This protein binds this small molecule.
Small molecule (SMILES): CC(=O)N[C@@H]1[C@@H](O)[C@H](O)[C@@H](CO)O[C@H]1O

Binding-site contacts:
Ligand atom C5 contacts residue NAG1 of chain 32.Z at 3.7 Å.
Ligand atom C5 contacts residue ASN75 of chain 32.E at 3.2 Å.
Ligand atom C3 contacts residue ASN75 of chain 32.E at 3.5 Å.
Ligand atom O4 contacts residue NAG1 of chain 32.Z at 1.6 Å.
Ligand atom C4 contacts residue ASN75 of chain 32.E at 4.0 Å.
Ligand atom O7 contacts residue ASN75 of chain 32.E at 3.2 Å (h-bond).
Ligand atom C1 contacts residue ASN75 of chain 32.E at 1.3 Å.
Ligand atom O6 contacts residue GLU46 of chain 32.F at 3.8 Å.
Ligand atom O6 contacts residue THR48 of chain 32.F at 4.0 Å.
Ligand atom O5 contacts residue ASN75 of chain 32.E at 2.1 Å (h-bond).
Ligand atom O7 contacts residue MET126 of chain 32.E at 3.1 Å.
Ligand atom C4 contacts residue NAG1 of chain 32.Z at 2.9 Å.
Ligand atom O3 contacts residue NAG1 of chain 32.Z at 2.4 Å (h-bond).
Ligand atom O5 contacts residue THR48 of chain 32.F at 4.0 Å.
Ligand atom C8 contacts residue PHE98 of chain 32.E at 3.6 Å (hydrophobic).
Ligand atom C7 contacts residue MET126 of chain 32.E at 3.8 Å (hydrophobic).
Ligand atom C2 contacts residue ASN75 of chain 32.E at 2.6 Å.
Ligand atom C2 contacts residue NAG1 of chain 32.Z at 4.1 Å.
Ligand atom N2 contacts residue ASN75 of chain 32.E at 3.0 Å (h-bond).
Ligand atom C7 contacts residue ASN75 of chain 32.E at 2.8 Å.
Ligand atom O6 contacts residue ASN75 of chain 32.E at 3.8 Å.
Ligand atom C8 contacts residue ASN75 of chain 32.E at 3.0 Å.
Ligand atom C6 contacts residue ASN75 of chain 32.E at 3.8 Å.
Ligand atom C3 contacts residue NAG1 of chain 32.Z at 3.3 Å.
Ligand atom C6 contacts residue THR48 of chain 32.F at 4.4 Å.
Ligand atom O6 contacts residue CYS45 of chain 32.F at 3.4 Å (h-bond).
Ligand atom C6 contacts residue CYS45 of chain 32.F at 4.4 Å (hydrophobic).
Ligand atom O6 contacts residue NAG1 of chain 32.Z at 4.1 Å.
Ligand atom C8 contacts residue MET126 of chain 32.E at 3.7 Å (hydrophobic).
Ligand atom C6 contacts residue NAG1 of chain 32.Z at 3.4 Å.

Sequence of chain 32.E:
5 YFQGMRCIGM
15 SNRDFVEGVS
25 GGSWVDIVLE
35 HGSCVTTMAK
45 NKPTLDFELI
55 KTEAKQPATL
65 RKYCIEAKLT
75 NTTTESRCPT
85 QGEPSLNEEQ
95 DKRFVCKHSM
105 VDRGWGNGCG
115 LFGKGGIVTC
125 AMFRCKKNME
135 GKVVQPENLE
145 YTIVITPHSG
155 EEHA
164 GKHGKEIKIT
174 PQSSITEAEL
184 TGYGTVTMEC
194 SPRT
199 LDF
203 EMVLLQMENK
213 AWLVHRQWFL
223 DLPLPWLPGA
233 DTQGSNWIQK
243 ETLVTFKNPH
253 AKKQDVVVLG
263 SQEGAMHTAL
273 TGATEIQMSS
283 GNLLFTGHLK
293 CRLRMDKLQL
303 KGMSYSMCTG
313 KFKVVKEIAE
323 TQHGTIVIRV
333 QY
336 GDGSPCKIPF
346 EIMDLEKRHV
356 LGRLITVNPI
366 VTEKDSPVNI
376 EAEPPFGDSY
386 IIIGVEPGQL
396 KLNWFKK

Sequence of chain 32.F:
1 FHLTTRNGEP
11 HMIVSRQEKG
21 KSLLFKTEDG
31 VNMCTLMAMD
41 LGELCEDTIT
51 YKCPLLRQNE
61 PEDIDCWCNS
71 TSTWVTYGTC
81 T